This small molecule binds to this protein.
Small molecule (SMILES): CCCCCN1C(=O)c2ccc(S(N)(=O)=O)cc2S1(=O)=O

Sequence of chain 1.D:
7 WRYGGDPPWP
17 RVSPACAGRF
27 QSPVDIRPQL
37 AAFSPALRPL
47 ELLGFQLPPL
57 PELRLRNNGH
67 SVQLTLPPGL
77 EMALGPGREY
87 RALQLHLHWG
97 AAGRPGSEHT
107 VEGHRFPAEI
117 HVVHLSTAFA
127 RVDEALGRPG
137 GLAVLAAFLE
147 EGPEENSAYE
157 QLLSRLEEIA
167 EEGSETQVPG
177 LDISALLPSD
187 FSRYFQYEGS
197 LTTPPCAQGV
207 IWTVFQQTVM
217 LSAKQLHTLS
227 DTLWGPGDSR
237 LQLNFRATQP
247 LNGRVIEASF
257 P

Binding-site contacts:
Ligand atom O6 contacts residue VAL119 of chain 1.D at 3.7 Å.
Ligand atom C12 contacts residue GOL1 of chain 1.P at 3.0 Å.
Ligand atom O6 contacts residue TRP208 of chain 1.D at 3.9 Å.
Ligand atom O6 contacts residue HIS117 of chain 1.D at 3.3 Å (h-bond).
Ligand atom N7 contacts residue THR198 of chain 1.D at 2.5 Å (h-bond).
Ligand atom O14 contacts residue GLN90 of chain 1.D at 2.8 Å (h-bond).
Ligand atom N7 contacts residue HIS94 of chain 1.D at 3.5 Å (h-bond).
Ligand atom N7 contacts residue ZN1 of chain 1.N at 2.0 Å.
Ligand atom C29 contacts residue VAL128 of chain 1.D at 3.9 Å (hydrophobic).
Ligand atom C10 contacts residue LEU197 of chain 1.D at 3.9 Å (hydrophobic).
Ligand atom S13 contacts residue GLN90 of chain 1.D at 3.8 Å.
Ligand atom C10 contacts residue GOL1 of chain 1.P at 3.6 Å.
Ligand atom C12 contacts residue GLN90 of chain 1.D at 3.9 Å.
Ligand atom O18 contacts residue PRO201 of chain 1.D at 3.7 Å.
Ligand atom C7 contacts residue GOL1 of chain 1.P at 3.0 Å.
Ligand atom C11 contacts residue GOL1 of chain 1.P at 3.3 Å.
Ligand atom C12 contacts residue LEU197 of chain 1.D at 3.9 Å (hydrophobic).
Ligand atom N7 contacts residue HIS92 of chain 1.D at 3.5 Å (h-bond).
Ligand atom C9 contacts residue GOL1 of chain 1.P at 3.7 Å.
Ligand atom C17 contacts residue LEU197 of chain 1.D at 3.9 Å (hydrophobic).
Ligand atom O18 contacts residue PRO200 of chain 1.D at 3.7 Å.
Ligand atom C8 contacts residue THR198 of chain 1.D at 3.8 Å.
Ligand atom N7 contacts residue HIS117 of chain 1.D at 3.7 Å.
Ligand atom C8 contacts residue GOL1 of chain 1.P at 3.4 Å.
Ligand atom O15 contacts residue VAL119 of chain 1.D at 3.6 Å.
Ligand atom O6 contacts residue HIS92 of chain 1.D at 3.0 Å.
Ligand atom O14 contacts residue GOL1 of chain 1.P at 3.9 Å.
Ligand atom O5 contacts residue ZN1 of chain 1.N at 3.8 Å.
Ligand atom C30 contacts residue ASP129 of chain 1.D at 3.8 Å.
Ligand atom O6 contacts residue ZN1 of chain 1.N at 2.7 Å.
Ligand atom C9 contacts residue THR199 of chain 1.D at 3.0 Å.
Ligand atom C12 contacts residue VAL119 of chain 1.D at 3.9 Å (hydrophobic).
Ligand atom S1 contacts residue HIS92 of chain 1.D at 3.5 Å (h-bond).
Ligand atom S1 contacts residue GOL1 of chain 1.P at 3.9 Å.
Ligand atom S1 contacts residue ZN1 of chain 1.N at 2.7 Å.
Ligand atom S1 contacts residue THR198 of chain 1.D at 3.8 Å.
Ligand atom C21 contacts residue VAL128 of chain 1.D at 3.9 Å (hydrophobic).
Ligand atom O5 contacts residue TRP208 of chain 1.D at 3.5 Å.
Ligand atom C8 contacts residue THR199 of chain 1.D at 3.6 Å.
Ligand atom O5 contacts residue THR198 of chain 1.D at 3.6 Å (h-bond).